The protein below binds the small molecule below.
Small molecule (SMILES): CCCCc1c(-c2ccc(C(=O)NS(=O)(=O)CC[Si](C)(C)C)cc2C(=O)N2CCc3ccccc3C2)c(CO)nn1-c1ccccc1

Binding-site contacts:
Ligand atom O2 contacts residue GLY101 of chain 1.A at 3.2 Å.
Ligand atom C25 contacts residue GLU59 of chain 1.A at 4.0 Å.
Ligand atom O1 contacts residue TYR64 of chain 1.A at 2.8 Å (h-bond).
Ligand atom C17 contacts residue VAL89 of chain 1.A at 3.8 Å (hydrophobic).
Ligand atom C3 contacts residue PHE60 of chain 1.A at 3.7 Å (hydrophobic).
Ligand atom C17 contacts residue GLU92 of chain 1.A at 3.7 Å.
Ligand atom O contacts residue LEU93 of chain 1.A at 2.8 Å (h-bond).
Ligand atom C12 contacts residue PHE109 of chain 1.A at 3.6 Å (hydrophobic).
Ligand atom C11 contacts residue LEU71 of chain 1.A at 3.9 Å (hydrophobic).
Ligand atom C12 contacts residue LEU71 of chain 1.A at 3.8 Å (hydrophobic).
Ligand atom C25 contacts residue PHE60 of chain 1.A at 3.8 Å (hydrophobic).
Ligand atom C8 contacts residue LEU93 of chain 1.A at 3.8 Å (hydrophobic).
Ligand atom C11 contacts residue PHE60 of chain 1.A at 4.0 Å (hydrophobic).
Ligand atom C32 contacts residue ALA67 of chain 1.A at 3.5 Å (hydrophobic).
Ligand atom C25 contacts residue ARG63 of chain 1.A at 3.5 Å.
Ligand atom C18 contacts residue LEU93 of chain 1.A at 3.9 Å (hydrophobic).
Ligand atom C6 contacts residue LEU93 of chain 1.A at 3.7 Å (hydrophobic).
Ligand atom C33 contacts residue ALA67 of chain 1.A at 3.8 Å (hydrophobic).
Ligand atom N2 contacts residue GLY101 of chain 1.A at 3.8 Å.
Ligand atom C22 contacts residue ARG63 of chain 1.A at 3.7 Å.
Ligand atom C35 contacts residue TYR64 of chain 1.A at 3.3 Å (hydrophobic).
Ligand atom C32 contacts residue PHE68 of chain 1.A at 3.6 Å (hydrophobic).
Ligand atom C18 contacts residue GLU92 of chain 1.A at 3.8 Å.
Ligand atom C18 contacts residue VAL89 of chain 1.A at 3.9 Å (hydrophobic).
Ligand atom C26 contacts residue VAL104 of chain 1.A at 3.8 Å (hydrophobic).
Ligand atom C12 contacts residue PHE68 of chain 1.A at 3.9 Å (hydrophobic).
Ligand atom C26 contacts residue ALA56 of chain 1.A at 3.9 Å (hydrophobic).
Ligand atom C4 contacts residue LEU93 of chain 1.A at 3.8 Å (hydrophobic).
Ligand atom O contacts residue ARG102 of chain 1.A at 3.0 Å (salt-bridge).
Ligand atom C31 contacts residue TYR64 of chain 1.A at 3.9 Å (hydrophobic).
Ligand atom C20 contacts residue PHE60 of chain 1.A at 4.0 Å (hydrophobic).
Ligand atom C1 contacts residue TYR64 of chain 1.A at 3.8 Å (hydrophobic).
Ligand atom C12 contacts residue ALA105 of chain 1.A at 4.0 Å (hydrophobic).
Ligand atom O3 contacts residue ARG63 of chain 1.A at 3.8 Å.
Ligand atom S contacts residue GLY101 of chain 1.A at 3.9 Å.
Ligand atom C7 contacts residue LEU93 of chain 1.A at 3.9 Å (hydrophobic).
Ligand atom C20 contacts residue TYR64 of chain 1.A at 3.8 Å (hydrophobic).
Ligand atom C2 contacts residue PHE60 of chain 1.A at 3.7 Å (hydrophobic).
Ligand atom C36 contacts residue TYR64 of chain 1.A at 3.2 Å (hydrophobic).
Ligand atom C35 contacts residue PHE60 of chain 1.A at 3.7 Å (hydrophobic).

Sequence of chain 1.A:
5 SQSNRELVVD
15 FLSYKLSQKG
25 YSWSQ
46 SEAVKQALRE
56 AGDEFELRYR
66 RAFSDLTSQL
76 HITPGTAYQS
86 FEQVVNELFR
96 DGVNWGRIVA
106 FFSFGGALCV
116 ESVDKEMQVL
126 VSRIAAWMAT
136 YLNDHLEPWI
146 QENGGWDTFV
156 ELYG